Sequence of chain 1.A:
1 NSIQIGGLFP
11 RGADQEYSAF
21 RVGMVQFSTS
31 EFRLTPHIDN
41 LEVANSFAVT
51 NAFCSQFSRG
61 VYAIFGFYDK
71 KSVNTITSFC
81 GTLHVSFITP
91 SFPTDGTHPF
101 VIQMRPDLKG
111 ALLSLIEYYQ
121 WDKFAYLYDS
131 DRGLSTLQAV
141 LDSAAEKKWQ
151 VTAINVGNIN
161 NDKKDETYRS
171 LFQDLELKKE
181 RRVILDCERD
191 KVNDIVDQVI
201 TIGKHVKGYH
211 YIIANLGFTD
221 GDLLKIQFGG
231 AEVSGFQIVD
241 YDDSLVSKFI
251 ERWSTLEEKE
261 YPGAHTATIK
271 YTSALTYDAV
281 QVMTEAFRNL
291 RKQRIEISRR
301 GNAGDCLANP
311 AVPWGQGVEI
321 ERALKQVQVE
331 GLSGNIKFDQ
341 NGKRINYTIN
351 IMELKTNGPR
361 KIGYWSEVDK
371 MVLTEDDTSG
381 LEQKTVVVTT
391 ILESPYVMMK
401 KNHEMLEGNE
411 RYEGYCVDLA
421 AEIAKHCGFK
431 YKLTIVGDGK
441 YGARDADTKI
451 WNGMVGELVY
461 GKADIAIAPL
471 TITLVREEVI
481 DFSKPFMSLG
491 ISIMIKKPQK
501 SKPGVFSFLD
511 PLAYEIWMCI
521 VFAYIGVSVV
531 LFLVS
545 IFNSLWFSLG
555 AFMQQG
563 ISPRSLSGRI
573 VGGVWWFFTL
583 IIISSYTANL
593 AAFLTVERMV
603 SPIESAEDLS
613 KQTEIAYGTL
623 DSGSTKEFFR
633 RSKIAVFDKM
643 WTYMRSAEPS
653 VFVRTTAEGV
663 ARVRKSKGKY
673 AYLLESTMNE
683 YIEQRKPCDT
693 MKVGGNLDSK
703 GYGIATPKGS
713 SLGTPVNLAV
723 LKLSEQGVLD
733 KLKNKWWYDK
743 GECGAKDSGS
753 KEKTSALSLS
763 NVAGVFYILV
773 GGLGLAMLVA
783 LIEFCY

The protein below binds the small molecule below.
Small molecule (SMILES): CC(=O)N[C@@H]1[C@@H](O)[C@H](O)[C@@H](CO)O[C@H]1O

Binding-site contacts:
Ligand atom C5 contacts residue ASN346 of chain 1.A at 3.4 Å.
Ligand atom C7 contacts residue LYS337 of chain 1.A at 2.1 Å.
Ligand atom C2 contacts residue ASN335 of chain 1.A at 4.3 Å.
Ligand atom C1 contacts residue ASN346 of chain 1.A at 1.5 Å.
Ligand atom N2 contacts residue GLN328 of chain 1.A at 4.2 Å.
Ligand atom O5 contacts residue ASN335 of chain 1.A at 2.9 Å (h-bond).
Ligand atom C6 contacts residue ASN346 of chain 1.A at 4.3 Å.
Ligand atom C4 contacts residue ASN346 of chain 1.A at 4.1 Å.
Ligand atom C3 contacts residue GLN328 of chain 1.A at 4.3 Å.
Ligand atom C2 contacts residue LYS337 of chain 1.A at 4.1 Å.
Ligand atom C5 contacts residue ASN335 of chain 1.A at 3.8 Å.
Ligand atom C2 contacts residue GLN328 of chain 1.A at 3.7 Å.
Ligand atom O5 contacts residue ASN346 of chain 1.A at 2.0 Å (h-bond).
Ligand atom O7 contacts residue LYS337 of chain 1.A at 1.3 Å (salt-bridge).
Ligand atom C7 contacts residue GLN328 of chain 1.A at 3.9 Å.
Ligand atom O7 contacts residue GLN328 of chain 1.A at 2.9 Å (h-bond).
Ligand atom N2 contacts residue LYS337 of chain 1.A at 3.4 Å (salt-bridge).
Ligand atom C7 contacts residue ASN346 of chain 1.A at 4.0 Å.
Ligand atom C2 contacts residue ASN346 of chain 1.A at 2.7 Å.
Ligand atom O6 contacts residue ASN335 of chain 1.A at 2.7 Å (h-bond).
Ligand atom O6 contacts residue ASN346 of chain 1.A at 4.1 Å.
Ligand atom O7 contacts residue ASN346 of chain 1.A at 4.1 Å.
Ligand atom O3 contacts residue GLN328 of chain 1.A at 4.1 Å.
Ligand atom C4 contacts residue ASN335 of chain 1.A at 4.3 Å.
Ligand atom C6 contacts residue ASN335 of chain 1.A at 3.7 Å.
Ligand atom C3 contacts residue ASN346 of chain 1.A at 3.9 Å.
Ligand atom N2 contacts residue ASN346 of chain 1.A at 3.3 Å (h-bond).
Ligand atom C8 contacts residue LYS337 of chain 1.A at 2.6 Å.
Ligand atom C1 contacts residue ASN335 of chain 1.A at 3.8 Å.